Sequence of chain 1.A:
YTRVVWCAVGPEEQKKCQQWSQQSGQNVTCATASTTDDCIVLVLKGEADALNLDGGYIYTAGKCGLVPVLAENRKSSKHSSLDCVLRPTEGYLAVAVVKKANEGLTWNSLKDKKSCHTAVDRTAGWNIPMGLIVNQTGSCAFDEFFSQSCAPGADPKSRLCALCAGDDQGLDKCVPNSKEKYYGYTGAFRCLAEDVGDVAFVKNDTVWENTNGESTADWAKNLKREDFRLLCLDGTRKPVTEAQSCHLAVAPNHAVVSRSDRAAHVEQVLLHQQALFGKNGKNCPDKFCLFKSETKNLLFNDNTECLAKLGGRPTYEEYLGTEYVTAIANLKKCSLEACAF

Binding-site contacts:
Ligand atom O5 contacts residue ASP205 of chain 1.A at 3.5 Å.
Ligand atom O7 contacts residue GLN244 of chain 1.A at 4.0 Å.
Ligand atom O5 contacts residue TRP208 of chain 1.A at 3.9 Å.
Ligand atom O2 contacts residue SER76 of chain 1.A at 4.4 Å.
Ligand atom C7 contacts residue ASN204 of chain 1.A at 2.9 Å.
Ligand atom O7 contacts residue LEU93 of chain 1.A at 3.9 Å.
Ligand atom C5 contacts residue LYS75 of chain 1.A at 4.3 Å.
Ligand atom C5 contacts residue ASP205 of chain 1.A at 4.2 Å.
Ligand atom O6 contacts residue GLU209 of chain 1.A at 4.4 Å.
Ligand atom C8 contacts residue GLN244 of chain 1.A at 3.4 Å.
Ligand atom C7 contacts residue LEU93 of chain 1.A at 4.2 Å (hydrophobic).
Ligand atom C6 contacts residue ASP205 of chain 1.A at 3.8 Å.
Ligand atom O2 contacts residue SER77 of chain 1.A at 3.6 Å.
Ligand atom O6 contacts residue SER76 of chain 1.A at 4.2 Å.
Ligand atom C6 contacts residue LYS75 of chain 1.A at 3.9 Å.
Ligand atom C1 contacts residue ASP205 of chain 1.A at 4.3 Å.
Ligand atom O7 contacts residue TRP208 of chain 1.A at 3.7 Å.
Ligand atom C1 contacts residue TRP208 of chain 1.A at 3.9 Å (hydrophobic).
Ligand atom O6 contacts residue LYS75 of chain 1.A at 3.6 Å.
Ligand atom O6 contacts residue ASP205 of chain 1.A at 2.7 Å (salt-bridge).
Ligand atom C1 contacts residue ASN204 of chain 1.A at 2.5 Å.
Ligand atom O6 contacts residue SER77 of chain 1.A at 4.4 Å.
Ligand atom O3 contacts residue SER77 of chain 1.A at 3.5 Å (h-bond).
Ligand atom O3 contacts residue LYS75 of chain 1.A at 3.8 Å.
Ligand atom C8 contacts residue LEU93 of chain 1.A at 4.0 Å (hydrophobic).
Ligand atom N2 contacts residue ASN204 of chain 1.A at 2.9 Å (h-bond).
Ligand atom C7 contacts residue TRP208 of chain 1.A at 4.4 Å (hydrophobic).
Ligand atom C7 contacts residue GLN244 of chain 1.A at 4.2 Å.
Ligand atom C8 contacts residue ASN204 of chain 1.A at 3.5 Å.
Ligand atom O4 contacts residue LYS75 of chain 1.A at 4.5 Å.
Ligand atom C2 contacts residue ASN204 of chain 1.A at 3.1 Å.
Ligand atom O5 contacts residue ASN204 of chain 1.A at 3.6 Å (h-bond).
Ligand atom C8 contacts residue GLU214 of chain 1.A at 3.6 Å.
Ligand atom C8 contacts residue ALA243 of chain 1.A at 4.0 Å (hydrophobic).
Ligand atom C6 contacts residue TRP208 of chain 1.A at 3.7 Å (hydrophobic).
Ligand atom C5 contacts residue TRP208 of chain 1.A at 3.7 Å (hydrophobic).
Ligand atom O7 contacts residue ASN204 of chain 1.A at 3.2 Å (h-bond).

This small molecule binds to this protein.
Small molecule (SMILES): CC(=O)N[C@H]1[C@H](O[C@H]2[C@H](O)[C@@H](NC(C)=O)CO[C@@H]2CO)O[C@H](CO)[C@@H](O[C@@H]2O[C@H](CO)[C@@H](O[C@@H]3O[C@H](CO)[C@@H](O[C@H]4O[C@H](CO)[C@@H](O[C@H]5O[C@H](CO)[C@@H](O)[C@H](O)[C@@H]5O)[C@H](O)[C@@H]4O)[C@H](O)[C@@H]3O)[C@H](O)[C@@H]2O)[C@@H]1O